Binding-site contacts:
Ligand atom O3 contacts residue NAG1 of chain 1.T at 2.9 Å (h-bond).
Ligand atom C8 contacts residue ASP405 of chain 1.B at 3.9 Å.
Ligand atom C7 contacts residue ALA407 of chain 1.B at 4.1 Å (hydrophobic).
Ligand atom C6 contacts residue NAG2 of chain 1.T at 4.2 Å.
Ligand atom C7 contacts residue ASP405 of chain 1.B at 3.8 Å.
Ligand atom O4 contacts residue NAG1 of chain 1.T at 3.1 Å.
Ligand atom C1 contacts residue NAG1 of chain 1.T at 3.7 Å.
Ligand atom C2 contacts residue ASN430 of chain 1.B at 2.6 Å.
Ligand atom N2 contacts residue ALA407 of chain 1.B at 4.2 Å.
Ligand atom C8 contacts residue NAG2 of chain 1.T at 4.0 Å.
Ligand atom O6 contacts residue NAG2 of chain 1.T at 4.1 Å.
Ligand atom O5 contacts residue NAG1 of chain 1.T at 3.3 Å.
Ligand atom N2 contacts residue ASN430 of chain 1.B at 3.0 Å (h-bond).
Ligand atom C6 contacts residue NAG1 of chain 1.T at 3.6 Å.
Ligand atom N2 contacts residue ASP405 of chain 1.B at 2.8 Å (salt-bridge).
Ligand atom C1 contacts residue ASN430 of chain 1.B at 1.5 Å.
Ligand atom C7 contacts residue NAG2 of chain 1.T at 3.9 Å.
Ligand atom C2 contacts residue ASP405 of chain 1.B at 3.4 Å.
Ligand atom C1 contacts residue ASP405 of chain 1.B at 3.6 Å.
Ligand atom C7 contacts residue ASN430 of chain 1.B at 3.9 Å.
Ligand atom O7 contacts residue LEU403 of chain 1.B at 3.9 Å.
Ligand atom C6 contacts residue HIS452 of chain 1.B at 3.8 Å.
Ligand atom C4 contacts residue NAG1 of chain 1.T at 3.9 Å.
Ligand atom O3 contacts residue ASP405 of chain 1.B at 4.2 Å.
Ligand atom N2 contacts residue NAG1 of chain 1.T at 4.1 Å.
Ligand atom C8 contacts residue ALA407 of chain 1.B at 3.7 Å (hydrophobic).
Ligand atom C8 contacts residue TYR384 of chain 1.B at 3.9 Å (hydrophobic).
Ligand atom O6 contacts residue NAG1 of chain 1.T at 2.4 Å (h-bond).
Ligand atom O6 contacts residue HIS452 of chain 1.B at 3.8 Å.
Ligand atom O2 contacts residue MAN8 of chain 1.T at 3.9 Å.
Ligand atom C7 contacts residue NAG1 of chain 1.T at 4.0 Å.
Ligand atom O7 contacts residue NAG2 of chain 1.T at 2.8 Å (h-bond).
Ligand atom C8 contacts residue NAG1 of chain 1.T at 3.6 Å.
Ligand atom O5 contacts residue ASN430 of chain 1.B at 2.3 Å (h-bond).
Ligand atom C3 contacts residue NAG1 of chain 1.T at 3.7 Å.
Ligand atom C5 contacts residue ASN430 of chain 1.B at 3.6 Å.
Ligand atom C3 contacts residue ASN430 of chain 1.B at 3.9 Å.
Ligand atom O3 contacts residue NAG2 of chain 1.T at 3.5 Å.
Ligand atom C2 contacts residue NAG1 of chain 1.T at 4.2 Å.
Ligand atom C3 contacts residue ASP405 of chain 1.B at 3.5 Å.

The small molecule below binds the protein below.
Small molecule (SMILES): CC(=O)N[C@H]1[C@H](O[C@H]2[C@H](O)[C@@H](NC(C)=O)CO[C@@H]2CO)O[C@H](CO)[C@@H](O[C@@H]2O[C@H](CO)[C@@H](O)[C@H](O)[C@@H]2O)[C@@H]1O

Sequence of chain 1.B:
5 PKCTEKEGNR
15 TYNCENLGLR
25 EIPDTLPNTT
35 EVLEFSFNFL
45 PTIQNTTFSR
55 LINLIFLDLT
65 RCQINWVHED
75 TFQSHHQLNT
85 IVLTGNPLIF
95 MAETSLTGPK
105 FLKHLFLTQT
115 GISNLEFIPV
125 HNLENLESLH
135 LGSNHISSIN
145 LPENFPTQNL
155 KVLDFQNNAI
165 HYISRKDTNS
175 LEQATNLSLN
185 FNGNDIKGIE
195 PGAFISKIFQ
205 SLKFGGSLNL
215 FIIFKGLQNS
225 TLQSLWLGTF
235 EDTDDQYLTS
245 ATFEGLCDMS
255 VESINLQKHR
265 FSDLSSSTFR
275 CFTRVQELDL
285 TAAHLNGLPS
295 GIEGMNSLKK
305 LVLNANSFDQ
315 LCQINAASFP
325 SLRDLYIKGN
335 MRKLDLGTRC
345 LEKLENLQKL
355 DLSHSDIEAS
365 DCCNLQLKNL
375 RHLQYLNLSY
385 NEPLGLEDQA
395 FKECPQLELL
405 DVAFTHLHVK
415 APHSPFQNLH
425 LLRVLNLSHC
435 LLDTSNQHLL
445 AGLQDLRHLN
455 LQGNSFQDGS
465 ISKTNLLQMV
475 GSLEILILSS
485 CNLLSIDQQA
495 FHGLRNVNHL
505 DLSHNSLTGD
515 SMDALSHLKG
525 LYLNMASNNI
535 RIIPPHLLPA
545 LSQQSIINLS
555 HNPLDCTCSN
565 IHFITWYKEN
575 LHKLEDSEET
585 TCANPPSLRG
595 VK